Sequence of chain 1.F:
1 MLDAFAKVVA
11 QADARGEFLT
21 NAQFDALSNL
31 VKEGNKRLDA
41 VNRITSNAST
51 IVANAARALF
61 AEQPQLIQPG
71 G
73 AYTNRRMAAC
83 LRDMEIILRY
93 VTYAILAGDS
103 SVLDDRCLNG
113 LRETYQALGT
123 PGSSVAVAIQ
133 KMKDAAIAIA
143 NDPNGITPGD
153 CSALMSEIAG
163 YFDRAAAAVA

This small molecule binds to this protein.
Small molecule (SMILES): CCC1=C(C)/C(=C/c2[nH]c(Cc3[nH]c(CC4=NC(=O)[C@H](C)[C@H]4CC)c(C)c3CCC(=O)O)c(CCC(=O)O)c2C)NC1=O

Binding-site contacts:
Ligand atom O1A contacts residue ARG84 of chain 1.F at 3.4 Å (salt-bridge).
Ligand atom CHD contacts residue ASP85 of chain 1.F at 3.7 Å.
Ligand atom OC contacts residue ALA73 of chain 1.F at 3.6 Å (h-bond).
Ligand atom CBC contacts residue CYS82 of chain 1.F at 2.3 Å (hydrophobic).
Ligand atom C2A contacts residue LEU120 of chain 1.F at 3.7 Å (hydrophobic).
Ligand atom CHA contacts residue LEU120 of chain 1.F at 3.5 Å (hydrophobic).
Ligand atom NC contacts residue THR122 of chain 1.F at 3.1 Å.
Ligand atom C4A contacts residue ARG84 of chain 1.F at 3.6 Å.
Ligand atom O1D contacts residue ARG78 of chain 1.F at 3.5 Å.
Ligand atom CAC contacts residue CYS82 of chain 1.F at 1.7 Å (hydrophobic).
Ligand atom C4A contacts residue ASP85 of chain 1.F at 3.5 Å.
Ligand atom C3D contacts residue ALA81 of chain 1.F at 3.6 Å (hydrophobic).
Ligand atom CHB contacts residue LEU113 of chain 1.F at 3.5 Å (hydrophobic).
Ligand atom C1A contacts residue ARG84 of chain 1.F at 3.1 Å.
Ligand atom C4C contacts residue CYS82 of chain 1.F at 3.5 Å (hydrophobic).
Ligand atom CGD contacts residue ARG78 of chain 1.F at 3.5 Å.
Ligand atom CMD contacts residue MEN72 of chain 1.F at 3.3 Å.
Ligand atom NA contacts residue ASP85 of chain 1.F at 2.8 Å (salt-bridge).
Ligand atom NC contacts residue MEN72 of chain 1.F at 2.8 Å (h-bond).
Ligand atom CMC contacts residue SER126 of chain 1.F at 3.7 Å.
Ligand atom CHB contacts residue ASP85 of chain 1.F at 3.6 Å.
Ligand atom O1A contacts residue ARG77 of chain 1.F at 2.9 Å (salt-bridge).
Ligand atom C2C contacts residue CYS82 of chain 1.F at 3.1 Å (hydrophobic).
Ligand atom C1C contacts residue MEN72 of chain 1.F at 3.6 Å.
Ligand atom C1A contacts residue LEU120 of chain 1.F at 3.6 Å (hydrophobic).
Ligand atom CMB contacts residue LEU113 of chain 1.F at 3.5 Å (hydrophobic).
Ligand atom NA contacts residue ARG84 of chain 1.F at 3.0 Å (salt-bridge).
Ligand atom CGA contacts residue ARG77 of chain 1.F at 3.6 Å.
Ligand atom C4C contacts residue THR122 of chain 1.F at 3.3 Å.
Ligand atom CAB contacts residue ARG108 of chain 1.F at 3.6 Å.
Ligand atom CBD contacts residue ARG78 of chain 1.F at 3.6 Å.
Ligand atom OC contacts residue MEN72 of chain 1.F at 3.1 Å.
Ligand atom O2A contacts residue ARG77 of chain 1.F at 3.1 Å (salt-bridge).
Ligand atom CBB contacts residue ARG108 of chain 1.F at 3.4 Å.
Ligand atom CHA contacts residue ARG84 of chain 1.F at 3.5 Å.
Ligand atom CHD contacts residue CYS82 of chain 1.F at 3.4 Å (hydrophobic).
Ligand atom ND contacts residue ASP85 of chain 1.F at 3.1 Å (salt-bridge).
Ligand atom C1C contacts residue THR122 of chain 1.F at 3.7 Å.
Ligand atom CMD contacts residue ARG78 of chain 1.F at 3.2 Å.
Ligand atom C3C contacts residue CYS82 of chain 1.F at 2.9 Å (hydrophobic).